Sequence of chain 2.C:
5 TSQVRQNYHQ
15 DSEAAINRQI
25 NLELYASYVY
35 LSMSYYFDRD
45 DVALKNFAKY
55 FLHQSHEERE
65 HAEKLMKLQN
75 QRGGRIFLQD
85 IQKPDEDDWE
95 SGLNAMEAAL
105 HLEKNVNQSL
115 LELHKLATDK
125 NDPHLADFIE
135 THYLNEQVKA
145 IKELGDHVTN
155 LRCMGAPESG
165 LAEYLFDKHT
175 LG

The small molecule below binds the protein below.
Small molecule (SMILES): CCCCSC(=S)SC(C)(C)C(=O)NCCN1C(=O)CCC1=O

Sequence of chain 2.D:
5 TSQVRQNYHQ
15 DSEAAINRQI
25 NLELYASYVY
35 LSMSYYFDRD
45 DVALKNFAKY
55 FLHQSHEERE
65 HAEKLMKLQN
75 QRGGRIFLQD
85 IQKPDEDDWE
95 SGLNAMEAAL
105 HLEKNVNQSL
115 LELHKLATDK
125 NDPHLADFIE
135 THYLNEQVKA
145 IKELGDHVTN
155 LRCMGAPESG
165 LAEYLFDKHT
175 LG

Binding-site contacts:
Ligand atom C20 contacts residue CYS157 of chain 2.D at 1.8 Å (hydrophobic).
Ligand atom O19 contacts residue CYS157 of chain 2.D at 3.2 Å (h-bond).
Ligand atom N17 contacts residue CYS157 of chain 2.D at 3.7 Å.
Ligand atom C22 contacts residue ASP45 of chain 2.C at 4.4 Å.
Ligand atom C22 contacts residue CYS157 of chain 2.D at 3.7 Å (hydrophobic).
Ligand atom C21 contacts residue ASP45 of chain 2.C at 3.8 Å.
Ligand atom O19 contacts residue GLY164 of chain 2.C at 4.0 Å.
Ligand atom C21 contacts residue CYS157 of chain 2.D at 2.7 Å (hydrophobic).
Ligand atom O23 contacts residue ASP45 of chain 2.C at 4.1 Å.
Ligand atom C18 contacts residue CYS157 of chain 2.D at 2.7 Å (hydrophobic).